Sequence of chain 1.A:
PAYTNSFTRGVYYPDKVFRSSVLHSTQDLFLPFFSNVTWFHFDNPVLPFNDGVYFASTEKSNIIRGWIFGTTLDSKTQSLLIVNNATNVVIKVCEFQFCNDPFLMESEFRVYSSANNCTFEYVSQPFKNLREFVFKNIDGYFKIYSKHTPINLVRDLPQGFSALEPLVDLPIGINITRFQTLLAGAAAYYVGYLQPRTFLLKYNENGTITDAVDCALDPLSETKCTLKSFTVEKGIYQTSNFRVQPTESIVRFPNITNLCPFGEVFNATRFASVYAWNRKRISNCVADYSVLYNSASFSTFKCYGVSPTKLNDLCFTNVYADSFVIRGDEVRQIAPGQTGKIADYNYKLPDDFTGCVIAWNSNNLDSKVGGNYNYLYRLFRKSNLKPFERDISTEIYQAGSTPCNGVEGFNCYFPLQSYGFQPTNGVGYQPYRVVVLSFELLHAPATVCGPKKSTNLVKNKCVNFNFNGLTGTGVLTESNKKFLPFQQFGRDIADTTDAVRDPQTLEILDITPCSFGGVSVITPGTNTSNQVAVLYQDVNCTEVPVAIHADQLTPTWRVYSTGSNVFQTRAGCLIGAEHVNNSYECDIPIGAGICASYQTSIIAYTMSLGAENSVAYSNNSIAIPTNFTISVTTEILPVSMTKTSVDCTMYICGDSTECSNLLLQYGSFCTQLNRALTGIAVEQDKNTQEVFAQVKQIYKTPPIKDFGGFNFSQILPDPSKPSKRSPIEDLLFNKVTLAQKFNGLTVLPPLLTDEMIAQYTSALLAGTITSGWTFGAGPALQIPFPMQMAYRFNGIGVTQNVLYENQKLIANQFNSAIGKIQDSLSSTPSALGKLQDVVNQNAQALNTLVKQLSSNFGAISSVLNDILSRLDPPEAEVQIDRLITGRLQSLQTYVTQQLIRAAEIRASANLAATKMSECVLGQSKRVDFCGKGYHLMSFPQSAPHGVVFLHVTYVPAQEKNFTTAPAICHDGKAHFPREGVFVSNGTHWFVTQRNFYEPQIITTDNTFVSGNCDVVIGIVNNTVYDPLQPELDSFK

A protein and the small-molecule ligand that binds it are described below.
Small molecule (SMILES): CC(=O)N[C@@H]1[C@@H](O)[C@H](O)[C@@H](CO)O[C@H]1O

Binding-site contacts:
Ligand atom C2 contacts residue ASN1074 of chain 1.A at 2.5 Å.
Ligand atom C7 contacts residue ASN1074 of chain 1.A at 4.0 Å.
Ligand atom N2 contacts residue ASN1074 of chain 1.A at 3.0 Å (h-bond).
Ligand atom O7 contacts residue THR1076 of chain 1.A at 3.1 Å (h-bond).
Ligand atom C1 contacts residue ASN1074 of chain 1.A at 1.4 Å.
Ligand atom C5 contacts residue ASN1074 of chain 1.A at 3.7 Å.
Ligand atom O5 contacts residue ASN1074 of chain 1.A at 2.4 Å (h-bond).
Ligand atom C8 contacts residue PHE1075 of chain 1.A at 3.8 Å (hydrophobic).
Ligand atom C3 contacts residue ASN1074 of chain 1.A at 3.8 Å.
Ligand atom O7 contacts residue ASN1074 of chain 1.A at 4.4 Å.
Ligand atom C8 contacts residue ASN1074 of chain 1.A at 4.3 Å.
Ligand atom O7 contacts residue PHE1075 of chain 1.A at 4.4 Å.
Ligand atom C8 contacts residue THR1076 of chain 1.A at 3.4 Å.
Ligand atom C4 contacts residue ASN1074 of chain 1.A at 4.2 Å.
Ligand atom C7 contacts residue THR1076 of chain 1.A at 3.6 Å.
Ligand atom C7 contacts residue PHE1075 of chain 1.A at 4.2 Å (hydrophobic).